Binding-site contacts:
Ligand atom C5 contacts residue ASN324 of chain 1.E at 3.7 Å.
Ligand atom N2 contacts residue ASN324 of chain 1.E at 2.9 Å (h-bond).
Ligand atom C7 contacts residue ASN324 of chain 1.E at 3.4 Å.
Ligand atom O7 contacts residue ASN324 of chain 1.E at 3.5 Å (h-bond).
Ligand atom C3 contacts residue ASN324 of chain 1.E at 3.8 Å.
Ligand atom C4 contacts residue ASN324 of chain 1.E at 4.3 Å.
Ligand atom O5 contacts residue ASN324 of chain 1.E at 2.4 Å (h-bond).
Ligand atom C1 contacts residue ASN324 of chain 1.E at 1.4 Å.
Ligand atom C8 contacts residue ASN324 of chain 1.E at 4.5 Å.
Ligand atom C2 contacts residue ASN324 of chain 1.E at 2.5 Å.

Sequence of chain 1.E:
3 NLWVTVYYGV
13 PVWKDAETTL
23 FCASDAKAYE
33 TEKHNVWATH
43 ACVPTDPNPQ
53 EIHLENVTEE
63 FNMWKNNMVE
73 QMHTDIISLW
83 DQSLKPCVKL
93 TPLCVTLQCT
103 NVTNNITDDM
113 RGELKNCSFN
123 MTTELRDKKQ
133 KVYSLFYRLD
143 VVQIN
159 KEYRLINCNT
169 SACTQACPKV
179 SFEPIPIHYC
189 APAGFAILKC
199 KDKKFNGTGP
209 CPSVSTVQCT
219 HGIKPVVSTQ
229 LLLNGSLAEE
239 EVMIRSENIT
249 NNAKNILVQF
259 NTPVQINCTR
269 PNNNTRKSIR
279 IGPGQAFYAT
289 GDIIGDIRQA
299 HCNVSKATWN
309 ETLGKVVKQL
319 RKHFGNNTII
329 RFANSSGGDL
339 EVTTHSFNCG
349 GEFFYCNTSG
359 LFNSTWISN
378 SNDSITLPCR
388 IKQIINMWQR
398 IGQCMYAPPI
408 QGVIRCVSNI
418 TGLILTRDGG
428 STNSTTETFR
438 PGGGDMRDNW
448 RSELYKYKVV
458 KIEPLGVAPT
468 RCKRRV

The small molecule below binds the protein below.
Small molecule (SMILES): CC(=O)N[C@@H]1[C@@H](O)[C@H](O)[C@@H](CO)O[C@H]1O